A protein and the small-molecule ligand that binds it are described below.
Small molecule (SMILES): CC(=O)N[C@@H]1[C@@H](O)[C@H](O)[C@@H](CO)O[C@H]1O

Binding-site contacts:
Ligand atom C8 contacts residue GLN100 of chain 3.D at 3.9 Å.
Ligand atom N2 contacts residue ASN122 of chain 3.D at 2.9 Å (h-bond).
Ligand atom C2 contacts residue ASN122 of chain 3.D at 2.4 Å.
Ligand atom C7 contacts residue LYS133 of chain 3.D at 4.5 Å.
Ligand atom N2 contacts residue LYS133 of chain 3.D at 4.1 Å.
Ligand atom O5 contacts residue ASN122 of chain 3.D at 2.3 Å (h-bond).
Ligand atom C5 contacts residue ASN122 of chain 3.D at 3.6 Å.
Ligand atom C8 contacts residue PHE121 of chain 3.D at 3.8 Å (hydrophobic).
Ligand atom C1 contacts residue ASN122 of chain 3.D at 1.4 Å.
Ligand atom C7 contacts residue ASN122 of chain 3.D at 3.6 Å.
Ligand atom C8 contacts residue SER120 of chain 3.D at 3.6 Å.
Ligand atom C3 contacts residue ASN122 of chain 3.D at 3.8 Å.
Ligand atom C4 contacts residue ASN122 of chain 3.D at 4.2 Å.
Ligand atom C7 contacts residue GLN100 of chain 3.D at 4.4 Å.
Ligand atom O7 contacts residue ASN122 of chain 3.D at 3.8 Å.
Ligand atom C8 contacts residue LYS133 of chain 3.D at 3.7 Å.
Ligand atom C8 contacts residue ASN122 of chain 3.D at 4.0 Å.
Ligand atom O7 contacts residue GLN100 of chain 3.D at 4.3 Å.

Sequence of chain 3.D:
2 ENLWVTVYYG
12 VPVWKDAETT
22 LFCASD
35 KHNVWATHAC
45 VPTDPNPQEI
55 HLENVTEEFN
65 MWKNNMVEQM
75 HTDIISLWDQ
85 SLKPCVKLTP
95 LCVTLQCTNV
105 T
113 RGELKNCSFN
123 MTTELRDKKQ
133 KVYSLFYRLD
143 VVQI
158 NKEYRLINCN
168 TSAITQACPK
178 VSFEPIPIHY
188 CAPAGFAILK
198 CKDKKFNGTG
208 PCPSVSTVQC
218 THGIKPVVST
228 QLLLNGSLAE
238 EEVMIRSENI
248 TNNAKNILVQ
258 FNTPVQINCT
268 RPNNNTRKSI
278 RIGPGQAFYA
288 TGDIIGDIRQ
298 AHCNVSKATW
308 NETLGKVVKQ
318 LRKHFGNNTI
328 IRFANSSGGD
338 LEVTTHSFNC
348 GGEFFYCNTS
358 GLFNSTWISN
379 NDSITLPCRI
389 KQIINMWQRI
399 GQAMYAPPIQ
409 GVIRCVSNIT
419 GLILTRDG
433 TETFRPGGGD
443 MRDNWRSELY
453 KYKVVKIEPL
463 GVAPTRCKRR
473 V